This small molecule binds to this protein.
Small molecule (SMILES): OC[C@H]1O[C@H](O[C@H]2[C@H](O)[C@@H](O)[C@@H](O)O[C@@H]2CO)[C@H](O)[C@@H](O)[C@@H]1O

Sequence of chain 1.A:
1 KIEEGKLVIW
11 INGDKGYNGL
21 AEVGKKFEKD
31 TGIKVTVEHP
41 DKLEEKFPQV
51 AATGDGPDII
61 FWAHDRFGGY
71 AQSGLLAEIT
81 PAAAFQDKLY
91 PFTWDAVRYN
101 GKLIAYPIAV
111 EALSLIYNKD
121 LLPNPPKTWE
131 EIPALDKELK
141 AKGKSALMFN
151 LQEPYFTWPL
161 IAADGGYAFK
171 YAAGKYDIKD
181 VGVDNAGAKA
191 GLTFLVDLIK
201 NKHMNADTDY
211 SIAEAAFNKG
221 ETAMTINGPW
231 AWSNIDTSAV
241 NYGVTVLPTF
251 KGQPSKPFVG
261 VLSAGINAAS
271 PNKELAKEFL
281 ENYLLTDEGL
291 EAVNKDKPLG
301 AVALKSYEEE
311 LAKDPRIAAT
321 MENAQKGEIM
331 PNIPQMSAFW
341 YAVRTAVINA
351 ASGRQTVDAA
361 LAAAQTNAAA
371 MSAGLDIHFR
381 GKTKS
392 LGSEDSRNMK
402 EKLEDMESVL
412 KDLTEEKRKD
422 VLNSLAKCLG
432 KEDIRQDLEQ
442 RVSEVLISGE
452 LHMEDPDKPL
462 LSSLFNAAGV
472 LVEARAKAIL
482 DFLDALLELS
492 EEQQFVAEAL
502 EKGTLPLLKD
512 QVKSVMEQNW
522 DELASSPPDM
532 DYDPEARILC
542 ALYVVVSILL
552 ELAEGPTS

Binding-site contacts:
Ligand atom O4 contacts residue ARG344 of chain 1.A at 3.6 Å.
Ligand atom O3 contacts residue ARG66 of chain 1.A at 3.0 Å (salt-bridge).
Ligand atom C6 contacts residue ARG344 of chain 1.A at 3.9 Å.
Ligand atom O1 contacts residue LYS15 of chain 1.A at 3.7 Å.
Ligand atom O2 contacts residue LYS15 of chain 1.A at 3.0 Å (salt-bridge).
Ligand atom O1 contacts residue ASP14 of chain 1.A at 2.6 Å (salt-bridge).
Ligand atom C1 contacts residue LYS15 of chain 1.A at 3.8 Å.
Ligand atom O6 contacts residue GLU153 of chain 1.A at 2.5 Å (salt-bridge).
Ligand atom O2 contacts residue ASP65 of chain 1.A at 2.6 Å (salt-bridge).
Ligand atom O6 contacts residue TYR155 of chain 1.A at 3.4 Å (h-bond).
Ligand atom O1 contacts residue ASN12 of chain 1.A at 3.3 Å (h-bond).
Ligand atom C3 contacts residue TRP62 of chain 1.A at 3.6 Å (hydrophobic).
Ligand atom O3 contacts residue TRP62 of chain 1.A at 3.8 Å.
Ligand atom C1 contacts residue TYR155 of chain 1.A at 3.9 Å (hydrophobic).
Ligand atom O4 contacts residue TRP62 of chain 1.A at 3.9 Å.
Ligand atom O3 contacts residue TRP340 of chain 1.A at 3.6 Å.
Ligand atom O3 contacts residue ASP65 of chain 1.A at 2.4 Å (salt-bridge).
Ligand atom C1 contacts residue TRP230 of chain 1.A at 3.6 Å (hydrophobic).
Ligand atom O5 contacts residue TYR155 of chain 1.A at 3.5 Å.
Ligand atom O2 contacts residue ALA63 of chain 1.A at 3.2 Å.
Ligand atom C2 contacts residue LYS15 of chain 1.A at 3.3 Å.
Ligand atom O6 contacts residue PRO154 of chain 1.A at 3.5 Å.
Ligand atom C2 contacts residue GLU111 of chain 1.A at 3.3 Å.
Ligand atom O2 contacts residue GLU111 of chain 1.A at 3.9 Å.
Ligand atom C2 contacts residue ASP65 of chain 1.A at 3.2 Å.
Ligand atom C3 contacts residue GLU111 of chain 1.A at 3.5 Å.
Ligand atom O4 contacts residue ARG66 of chain 1.A at 2.5 Å (salt-bridge).
Ligand atom C6 contacts residue PRO154 of chain 1.A at 4.0 Å (hydrophobic).
Ligand atom O3 contacts residue TYR155 of chain 1.A at 3.5 Å.
Ligand atom O6 contacts residue PHE156 of chain 1.A at 3.9 Å.
Ligand atom O3 contacts residue GLU111 of chain 1.A at 2.8 Å (salt-bridge).
Ligand atom C3 contacts residue ASP65 of chain 1.A at 3.4 Å.
Ligand atom C6 contacts residue GLU153 of chain 1.A at 3.4 Å.
Ligand atom C4 contacts residue TRP340 of chain 1.A at 3.8 Å (hydrophobic).
Ligand atom O3 contacts residue ALA63 of chain 1.A at 4.0 Å.
Ligand atom C6 contacts residue TRP340 of chain 1.A at 3.9 Å (hydrophobic).
Ligand atom C6 contacts residue TYR155 of chain 1.A at 4.0 Å (hydrophobic).
Ligand atom C4 contacts residue ARG66 of chain 1.A at 3.6 Å.
Ligand atom O2 contacts residue TRP62 of chain 1.A at 3.3 Å (h-bond).
Ligand atom C1 contacts residue ASP14 of chain 1.A at 3.7 Å.